Binding-site contacts:
Ligand atom O7 contacts residue HIS220 of chain 1.D at 4.1 Å.
Ligand atom C7 contacts residue NAG1 of chain 1.V at 4.0 Å.
Ligand atom C1 contacts residue GLY121 of chain 1.D at 4.3 Å.
Ligand atom C3 contacts residue ASN118 of chain 1.D at 3.8 Å.
Ligand atom C4 contacts residue ASN118 of chain 1.D at 4.2 Å.
Ligand atom O5 contacts residue ASN118 of chain 1.D at 2.4 Å (h-bond).
Ligand atom C8 contacts residue SER158 of chain 1.D at 3.3 Å.
Ligand atom C5 contacts residue GLY121 of chain 1.D at 4.0 Å.
Ligand atom C3 contacts residue THR120 of chain 1.D at 4.1 Å.
Ligand atom C8 contacts residue NAG1 of chain 1.V at 3.3 Å.
Ligand atom C1 contacts residue THR120 of chain 1.D at 3.4 Å.
Ligand atom C7 contacts residue THR120 of chain 1.D at 4.3 Å.
Ligand atom O7 contacts residue ASN118 of chain 1.D at 3.1 Å (h-bond).
Ligand atom O5 contacts residue GLY121 of chain 1.D at 4.5 Å.
Ligand atom C5 contacts residue ASN118 of chain 1.D at 3.7 Å.
Ligand atom C1 contacts residue ASN118 of chain 1.D at 1.4 Å.
Ligand atom C8 contacts residue ASN118 of chain 1.D at 4.3 Å.
Ligand atom C7 contacts residue ASN118 of chain 1.D at 3.2 Å.
Ligand atom C2 contacts residue ASN118 of chain 1.D at 2.5 Å.
Ligand atom C6 contacts residue GLY121 of chain 1.D at 4.3 Å.
Ligand atom N2 contacts residue ASN118 of chain 1.D at 2.9 Å (h-bond).
Ligand atom N2 contacts residue NAG1 of chain 1.V at 4.4 Å.
Ligand atom O3 contacts residue NAG1 of chain 1.V at 4.1 Å.
Ligand atom N2 contacts residue THR120 of chain 1.D at 3.4 Å (h-bond).
Ligand atom C2 contacts residue THR120 of chain 1.D at 3.8 Å.

Sequence of chain 1.D:
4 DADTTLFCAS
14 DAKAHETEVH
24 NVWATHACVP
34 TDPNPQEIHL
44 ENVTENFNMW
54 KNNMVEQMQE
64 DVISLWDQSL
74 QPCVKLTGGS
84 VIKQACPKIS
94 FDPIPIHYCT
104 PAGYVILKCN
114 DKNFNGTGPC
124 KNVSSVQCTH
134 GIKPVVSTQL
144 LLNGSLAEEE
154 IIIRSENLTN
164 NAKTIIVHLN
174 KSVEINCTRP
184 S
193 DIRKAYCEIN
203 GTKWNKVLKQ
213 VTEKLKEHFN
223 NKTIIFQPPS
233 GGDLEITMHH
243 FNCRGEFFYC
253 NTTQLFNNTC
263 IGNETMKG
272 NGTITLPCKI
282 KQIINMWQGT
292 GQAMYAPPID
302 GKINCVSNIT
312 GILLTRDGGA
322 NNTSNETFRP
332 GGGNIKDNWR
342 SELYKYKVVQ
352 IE

A protein and the small-molecule ligand that binds it are described below.
Small molecule (SMILES): CC(=O)N[C@@H]1[C@@H](O)[C@H](O)[C@@H](CO)O[C@H]1O